Binding-site contacts:
Ligand atom O contacts residue TYR84 of chain 1.A at 3.2 Å (h-bond).
Ligand atom CA contacts residue TYR7 of chain 1.A at 3.3 Å (hydrophobic).
Ligand atom CD contacts residue TYR74 of chain 1.A at 3.4 Å (hydrophobic).
Ligand atom N contacts residue TYR159 of chain 1.A at 3.5 Å.
Ligand atom OE1 contacts residue TYR74 of chain 1.A at 2.8 Å (h-bond).
Ligand atom CD1 contacts residue TYR95 of chain 1.A at 3.3 Å (hydrophobic).
Ligand atom OXT contacts residue ASN80 of chain 1.A at 3.0 Å (h-bond).
Ligand atom O contacts residue ARG156 of chain 1.A at 3.2 Å (salt-bridge).
Ligand atom OE2 contacts residue ARG156 of chain 1.A at 3.2 Å (salt-bridge).
Ligand atom N contacts residue TYR7 of chain 1.A at 3.1 Å (h-bond).
Ligand atom OE1 contacts residue ARG114 of chain 1.A at 2.8 Å (salt-bridge).
Ligand atom N contacts residue TYR99 of chain 1.A at 3.0 Å (h-bond).
Ligand atom O contacts residue LYS66 of chain 1.A at 2.8 Å (salt-bridge).
Ligand atom CB contacts residue GLU63 of chain 1.A at 3.3 Å.
Ligand atom O contacts residue TRP147 of chain 1.A at 2.9 Å (h-bond).
Ligand atom N contacts residue SER167 of chain 1.A at 3.2 Å (h-bond).
Ligand atom CG1 contacts residue LYS66 of chain 1.A at 3.7 Å.
Ligand atom OXT contacts residue TYR84 of chain 1.A at 3.3 Å (h-bond).
Ligand atom CG2 contacts residue THR143 of chain 1.A at 3.3 Å.
Ligand atom CA contacts residue TYR99 of chain 1.A at 3.5 Å (hydrophobic).
Ligand atom O contacts residue THR73 of chain 1.A at 3.5 Å (h-bond).
Ligand atom OE2 contacts residue TYR74 of chain 1.A at 3.6 Å.
Ligand atom CA contacts residue TYR159 of chain 1.A at 3.6 Å (hydrophobic).
Ligand atom OE2 contacts residue TYR116 of chain 1.A at 2.5 Å (h-bond).
Ligand atom CB contacts residue GLN67 of chain 1.A at 3.3 Å.
Ligand atom CG1 contacts residue TYR95 of chain 1.A at 3.0 Å (hydrophobic).
Ligand atom CG2 contacts residue LEU81 of chain 1.A at 3.6 Å (hydrophobic).
Ligand atom CB contacts residue TYR99 of chain 1.A at 3.4 Å (hydrophobic).
Ligand atom CA contacts residue GLU63 of chain 1.A at 3.3 Å.
Ligand atom O contacts residue TYR159 of chain 1.A at 2.6 Å (h-bond).
Ligand atom O contacts residue TYR7 of chain 1.A at 3.6 Å.
Ligand atom N contacts residue TYR171 of chain 1.A at 2.6 Å (h-bond).
Ligand atom CA contacts residue TYR171 of chain 1.A at 3.5 Å (hydrophobic).
Ligand atom C contacts residue TYR159 of chain 1.A at 3.6 Å (hydrophobic).
Ligand atom N contacts residue GLU63 of chain 1.A at 2.8 Å (salt-bridge).
Ligand atom C contacts residue TYR7 of chain 1.A at 3.1 Å (hydrophobic).
Ligand atom CD contacts residue TYR116 of chain 1.A at 3.5 Å (hydrophobic).
Ligand atom O contacts residue THR143 of chain 1.A at 2.8 Å (h-bond).
Ligand atom C contacts residue GLU63 of chain 1.A at 3.5 Å.
Ligand atom N contacts residue LYS66 of chain 1.A at 3.6 Å.

This protein binds this small molecule.
Small molecule (SMILES): CC[C@H](C)[C@H](NC(=O)[C@H](CC(=O)O)NC(=O)[C@H](CCC(=O)O)NC(=O)[C@H](CCC(=O)O)NC(=O)[C@H](CCC(=O)O)NC(=O)[C@@H](NC(=O)[C@H](C)NC(=O)[C@H](C)NC(=O)[C@H](C)N)[C@@H](C)CC)C(=O)O

Sequence of chain 1.A:
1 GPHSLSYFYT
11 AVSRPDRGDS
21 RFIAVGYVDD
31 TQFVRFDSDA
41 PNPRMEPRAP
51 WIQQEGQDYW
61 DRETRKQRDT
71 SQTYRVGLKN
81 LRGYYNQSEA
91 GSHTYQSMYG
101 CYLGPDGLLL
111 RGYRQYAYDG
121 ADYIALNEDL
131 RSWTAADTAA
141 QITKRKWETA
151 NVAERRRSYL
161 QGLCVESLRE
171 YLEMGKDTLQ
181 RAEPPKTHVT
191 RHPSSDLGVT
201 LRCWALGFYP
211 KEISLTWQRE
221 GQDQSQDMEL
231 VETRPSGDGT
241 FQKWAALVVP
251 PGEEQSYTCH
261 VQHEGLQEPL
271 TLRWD